A protein and the small-molecule ligand that binds it are described below.
Small molecule (SMILES): CC(=O)N[C@@H]1[C@@H](O)[C@H](O)[C@@H](CO)O[C@H]1O

Binding-site contacts:
Ligand atom C1 contacts residue ASN709 of chain 1.A at 1.4 Å.
Ligand atom C4 contacts residue ASN709 of chain 1.A at 4.2 Å.
Ligand atom C8 contacts residue ASN709 of chain 1.A at 4.0 Å.
Ligand atom C5 contacts residue ASN709 of chain 1.A at 3.7 Å.
Ligand atom C8 contacts residue GLY1131 of chain 1.A at 3.7 Å.
Ligand atom O7 contacts residue ASN709 of chain 1.A at 3.2 Å (h-bond).
Ligand atom C2 contacts residue ASN709 of chain 1.A at 2.4 Å.
Ligand atom O5 contacts residue ASP796 of chain 1.B at 3.8 Å.
Ligand atom O5 contacts residue ASN709 of chain 1.A at 2.4 Å (h-bond).
Ligand atom C7 contacts residue GLY1131 of chain 1.A at 4.4 Å.
Ligand atom C8 contacts residue ASN710 of chain 1.A at 4.4 Å.
Ligand atom C3 contacts residue ASN709 of chain 1.A at 3.8 Å.
Ligand atom N2 contacts residue ASN709 of chain 1.A at 2.9 Å (h-bond).
Ligand atom C1 contacts residue ASP796 of chain 1.B at 4.3 Å.
Ligand atom C7 contacts residue ASN709 of chain 1.A at 3.2 Å.

Sequence of chain 1.A:
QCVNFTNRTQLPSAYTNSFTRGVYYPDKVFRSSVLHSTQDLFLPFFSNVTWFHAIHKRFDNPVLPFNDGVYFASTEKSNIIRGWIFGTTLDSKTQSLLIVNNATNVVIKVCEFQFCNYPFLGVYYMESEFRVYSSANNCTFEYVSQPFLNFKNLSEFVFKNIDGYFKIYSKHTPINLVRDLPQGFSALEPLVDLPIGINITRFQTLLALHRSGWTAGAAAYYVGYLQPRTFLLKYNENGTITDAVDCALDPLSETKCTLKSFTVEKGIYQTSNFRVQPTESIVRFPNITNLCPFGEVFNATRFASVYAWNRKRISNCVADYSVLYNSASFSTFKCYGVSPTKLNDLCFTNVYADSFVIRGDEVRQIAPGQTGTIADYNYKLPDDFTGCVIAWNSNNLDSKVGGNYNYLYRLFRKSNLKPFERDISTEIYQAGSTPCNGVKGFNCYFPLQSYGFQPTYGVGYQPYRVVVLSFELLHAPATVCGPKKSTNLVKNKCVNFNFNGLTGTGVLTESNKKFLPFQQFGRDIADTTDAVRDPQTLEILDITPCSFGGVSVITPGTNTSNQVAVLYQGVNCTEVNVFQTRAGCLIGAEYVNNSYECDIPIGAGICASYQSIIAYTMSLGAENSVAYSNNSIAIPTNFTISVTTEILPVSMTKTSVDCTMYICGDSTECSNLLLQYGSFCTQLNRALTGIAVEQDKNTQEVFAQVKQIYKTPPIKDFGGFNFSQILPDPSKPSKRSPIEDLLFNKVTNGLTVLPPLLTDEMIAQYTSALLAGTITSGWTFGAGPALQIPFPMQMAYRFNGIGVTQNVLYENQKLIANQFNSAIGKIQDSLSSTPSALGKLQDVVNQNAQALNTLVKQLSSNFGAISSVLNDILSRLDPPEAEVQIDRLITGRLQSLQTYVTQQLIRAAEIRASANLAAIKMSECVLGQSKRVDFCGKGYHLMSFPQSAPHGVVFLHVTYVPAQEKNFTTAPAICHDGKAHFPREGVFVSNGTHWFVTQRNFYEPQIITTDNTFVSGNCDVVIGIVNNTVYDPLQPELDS

Sequence of chain 1.B:
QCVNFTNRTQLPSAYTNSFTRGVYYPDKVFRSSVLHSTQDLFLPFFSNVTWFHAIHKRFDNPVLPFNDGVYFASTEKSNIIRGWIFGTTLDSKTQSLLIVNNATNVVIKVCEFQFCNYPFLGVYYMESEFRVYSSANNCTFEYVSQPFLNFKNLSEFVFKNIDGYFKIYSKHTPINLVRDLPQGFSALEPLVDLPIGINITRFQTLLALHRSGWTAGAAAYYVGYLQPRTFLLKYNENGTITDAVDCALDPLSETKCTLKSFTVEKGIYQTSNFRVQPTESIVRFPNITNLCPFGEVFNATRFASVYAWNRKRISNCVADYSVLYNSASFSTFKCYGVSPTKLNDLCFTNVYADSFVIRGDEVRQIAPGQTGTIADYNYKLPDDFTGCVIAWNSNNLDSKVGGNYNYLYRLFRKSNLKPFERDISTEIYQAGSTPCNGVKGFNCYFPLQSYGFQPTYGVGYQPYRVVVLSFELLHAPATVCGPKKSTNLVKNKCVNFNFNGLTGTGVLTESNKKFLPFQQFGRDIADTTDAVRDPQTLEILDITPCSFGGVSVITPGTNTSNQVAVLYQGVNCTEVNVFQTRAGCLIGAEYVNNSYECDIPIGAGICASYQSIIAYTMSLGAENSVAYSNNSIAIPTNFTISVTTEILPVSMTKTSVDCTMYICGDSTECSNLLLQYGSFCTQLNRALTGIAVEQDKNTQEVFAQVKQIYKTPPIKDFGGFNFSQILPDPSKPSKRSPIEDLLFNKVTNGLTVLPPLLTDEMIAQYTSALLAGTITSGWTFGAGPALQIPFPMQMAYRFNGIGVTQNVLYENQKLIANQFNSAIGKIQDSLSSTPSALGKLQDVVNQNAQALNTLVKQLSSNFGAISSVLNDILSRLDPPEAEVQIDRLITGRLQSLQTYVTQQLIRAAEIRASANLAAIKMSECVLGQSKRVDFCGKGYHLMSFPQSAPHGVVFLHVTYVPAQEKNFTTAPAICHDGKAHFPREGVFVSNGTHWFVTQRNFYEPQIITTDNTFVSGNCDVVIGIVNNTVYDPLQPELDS